Binding-site contacts:
Ligand atom C16 contacts residue ASN39 of chain 1.A at 3.6 Å.
Ligand atom C13 contacts residue TYR40 of chain 1.A at 3.6 Å (hydrophobic).
Ligand atom C15 contacts residue GLY54 of chain 1.A at 3.4 Å.
Ligand atom C16 contacts residue TYR40 of chain 1.A at 3.7 Å (hydrophobic).
Ligand atom C8 contacts residue PHE182 of chain 1.A at 3.2 Å (hydrophobic).
Ligand atom CL1 contacts residue TYR126 of chain 1.A at 3.7 Å.
Ligand atom C7 contacts residue TYR40 of chain 1.A at 3.3 Å (hydrophobic).
Ligand atom C8 contacts residue TYR40 of chain 1.A at 3.3 Å (hydrophobic).
Ligand atom C1 contacts residue TYR222 of chain 1.A at 3.5 Å (hydrophobic).
Ligand atom O3 contacts residue MET258 of chain 1.A at 3.0 Å.
Ligand atom C6 contacts residue PHE182 of chain 1.A at 3.6 Å (hydrophobic).
Ligand atom C9 contacts residue TYR35 of chain 1.A at 3.7 Å (hydrophobic).
Ligand atom C10 contacts residue PHE182 of chain 1.A at 3.7 Å (hydrophobic).
Ligand atom C7 contacts residue ASN39 of chain 1.A at 3.7 Å.
Ligand atom CL1 contacts residue LEU58 of chain 1.A at 3.7 Å.
Ligand atom C3 contacts residue ASP267 of chain 1.A at 3.3 Å.
Ligand atom C5 contacts residue ASN39 of chain 1.A at 3.8 Å.
Ligand atom C7 contacts residue PHE182 of chain 1.A at 3.2 Å (hydrophobic).
Ligand atom N1 contacts residue ASP267 of chain 1.A at 3.6 Å.
Ligand atom C5 contacts residue ARG44 of chain 1.A at 3.8 Å.
Ligand atom C11 contacts residue ASN39 of chain 1.A at 3.7 Å.
Ligand atom C11 contacts residue TYR40 of chain 1.A at 3.5 Å (hydrophobic).
Ligand atom O3 contacts residue ARG44 of chain 1.A at 3.2 Å.
Ligand atom N1 contacts residue GLU219 of chain 1.A at 2.9 Å (salt-bridge).
Ligand atom O2 contacts residue VAL53 of chain 1.A at 3.2 Å.
Ligand atom C15 contacts residue TYR126 of chain 1.A at 3.6 Å (hydrophobic).
Ligand atom O1 contacts residue TYR222 of chain 1.A at 3.2 Å.
Ligand atom N2 contacts residue ASN39 of chain 1.A at 3.0 Å (h-bond).
Ligand atom C14 contacts residue GLY54 of chain 1.A at 3.6 Å.
Ligand atom C1 contacts residue GLU219 of chain 1.A at 3.6 Å.
Ligand atom C3 contacts residue GLU219 of chain 1.A at 3.2 Å.
Ligand atom CL1 contacts residue TYR85 of chain 1.A at 3.6 Å.
Ligand atom O1 contacts residue GLU219 of chain 1.A at 2.4 Å (salt-bridge).
Ligand atom C12 contacts residue TYR40 of chain 1.A at 3.5 Å (hydrophobic).
Ligand atom C10 contacts residue TYR35 of chain 1.A at 3.0 Å (hydrophobic).
Ligand atom CL1 contacts residue GLY54 of chain 1.A at 3.7 Å.
Ligand atom C4 contacts residue ASN39 of chain 1.A at 3.7 Å.
Ligand atom C8 contacts residue TYR35 of chain 1.A at 3.4 Å (hydrophobic).
Ligand atom C9 contacts residue PHE182 of chain 1.A at 3.8 Å (hydrophobic).
Ligand atom C16 contacts residue ARG44 of chain 1.A at 3.4 Å.

The protein below binds the small molecule below.
Small molecule (SMILES): O=S(=O)(Nc1ccc(Cl)cc1)c1ccc2c(c1)CN[C@@H](CO)C2

Sequence of chain 1.A:
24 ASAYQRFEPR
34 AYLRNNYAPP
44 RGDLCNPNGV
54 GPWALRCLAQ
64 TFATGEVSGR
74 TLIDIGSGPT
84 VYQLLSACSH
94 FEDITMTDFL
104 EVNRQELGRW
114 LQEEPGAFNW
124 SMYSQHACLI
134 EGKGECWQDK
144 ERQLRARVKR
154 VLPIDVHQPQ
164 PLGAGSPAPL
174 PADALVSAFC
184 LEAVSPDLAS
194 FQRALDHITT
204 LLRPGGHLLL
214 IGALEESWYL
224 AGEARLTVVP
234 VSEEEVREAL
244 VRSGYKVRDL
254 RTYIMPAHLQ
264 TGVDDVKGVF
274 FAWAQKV